Sequence of chain 1.D:
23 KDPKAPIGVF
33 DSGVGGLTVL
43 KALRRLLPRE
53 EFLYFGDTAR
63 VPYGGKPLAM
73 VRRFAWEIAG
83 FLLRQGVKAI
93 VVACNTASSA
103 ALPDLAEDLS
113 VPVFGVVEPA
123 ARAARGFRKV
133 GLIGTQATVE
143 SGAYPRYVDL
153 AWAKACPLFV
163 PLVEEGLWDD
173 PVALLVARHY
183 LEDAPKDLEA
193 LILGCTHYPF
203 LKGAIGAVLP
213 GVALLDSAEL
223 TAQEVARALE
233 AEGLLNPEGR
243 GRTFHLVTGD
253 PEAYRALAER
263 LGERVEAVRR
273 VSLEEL

This protein binds this small molecule.
Small molecule (SMILES): N[C@H](CCC(=O)O)C(=O)O

Binding-site contacts:
Ligand atom CA contacts residue SER34 of chain 1.D at 4.1 Å.
Ligand atom CB contacts residue HIS199 of chain 1.D at 4.0 Å.
Ligand atom CG contacts residue HIS199 of chain 1.D at 3.9 Å.
Ligand atom C contacts residue ASN97 of chain 1.D at 3.6 Å.
Ligand atom OE1 contacts residue PRO64 of chain 1.D at 3.4 Å.
Ligand atom OXT contacts residue THR137 of chain 1.D at 3.5 Å.
Ligand atom O contacts residue CYS197 of chain 1.D at 3.7 Å.
Ligand atom N contacts residue THR198 of chain 1.D at 3.0 Å (h-bond).
Ligand atom CB contacts residue CYS197 of chain 1.D at 3.8 Å (hydrophobic).
Ligand atom CD contacts residue PRO64 of chain 1.D at 3.6 Å (hydrophobic).
Ligand atom OE1 contacts residue THR137 of chain 1.D at 3.9 Å.
Ligand atom CG contacts residue SER34 of chain 1.D at 3.8 Å.
Ligand atom OE1 contacts residue GLY66 of chain 1.D at 2.9 Å (h-bond).
Ligand atom OXT contacts residue THR98 of chain 1.D at 2.9 Å (h-bond).
Ligand atom N contacts residue CYS96 of chain 1.D at 3.3 Å (h-bond).
Ligand atom OE2 contacts residue VAL63 of chain 1.D at 4.1 Å.
Ligand atom OE2 contacts residue GLY66 of chain 1.D at 4.0 Å.
Ligand atom O contacts residue THR198 of chain 1.D at 3.0 Å (h-bond).
Ligand atom O contacts residue CYS96 of chain 1.D at 3.9 Å.
Ligand atom CD contacts residue TYR65 of chain 1.D at 3.4 Å (hydrophobic).
Ligand atom OE2 contacts residue TYR65 of chain 1.D at 2.7 Å (h-bond).
Ligand atom CB contacts residue VAL162 of chain 1.D at 4.1 Å (hydrophobic).
Ligand atom CA contacts residue CYS96 of chain 1.D at 3.5 Å (hydrophobic).
Ligand atom CA contacts residue THR198 of chain 1.D at 3.7 Å.
Ligand atom N contacts residue SER34 of chain 1.D at 3.4 Å (h-bond).
Ligand atom OE1 contacts residue TYR65 of chain 1.D at 3.3 Å (h-bond).
Ligand atom C contacts residue CYS197 of chain 1.D at 3.9 Å (hydrophobic).
Ligand atom C contacts residue CYS96 of chain 1.D at 3.6 Å (hydrophobic).
Ligand atom CB contacts residue THR198 of chain 1.D at 3.7 Å.
Ligand atom OE2 contacts residue PRO64 of chain 1.D at 3.5 Å.
Ligand atom OE2 contacts residue SER34 of chain 1.D at 2.6 Å (h-bond).
Ligand atom OXT contacts residue CYS197 of chain 1.D at 3.9 Å.
Ligand atom CD contacts residue GLY66 of chain 1.D at 3.8 Å.
Ligand atom OXT contacts residue ASN97 of chain 1.D at 3.8 Å.
Ligand atom O contacts residue ASN97 of chain 1.D at 3.0 Å (h-bond).
Ligand atom CD contacts residue SER34 of chain 1.D at 3.5 Å.
Ligand atom N contacts residue ASP33 of chain 1.D at 2.9 Å (salt-bridge).
Ligand atom O contacts residue THR98 of chain 1.D at 4.0 Å.
Ligand atom C contacts residue THR98 of chain 1.D at 3.8 Å.
Ligand atom C contacts residue THR198 of chain 1.D at 3.8 Å.